This protein binds this small molecule.
Small molecule (SMILES): CC[C@H](C)[C@H](NC(=O)[C@H](CO)NC(=O)[C@H](CCCN=C(N)N)NC(=O)[C@@H](NC(=O)[C@@H]1CCCN1C(=O)[C@@H]1CCCN1C(=O)[C@H](C)N)C(C)C)C(=O)N[C@H](C=O)Cc1ccc(O)cc1

Sequence of chain 5.X:
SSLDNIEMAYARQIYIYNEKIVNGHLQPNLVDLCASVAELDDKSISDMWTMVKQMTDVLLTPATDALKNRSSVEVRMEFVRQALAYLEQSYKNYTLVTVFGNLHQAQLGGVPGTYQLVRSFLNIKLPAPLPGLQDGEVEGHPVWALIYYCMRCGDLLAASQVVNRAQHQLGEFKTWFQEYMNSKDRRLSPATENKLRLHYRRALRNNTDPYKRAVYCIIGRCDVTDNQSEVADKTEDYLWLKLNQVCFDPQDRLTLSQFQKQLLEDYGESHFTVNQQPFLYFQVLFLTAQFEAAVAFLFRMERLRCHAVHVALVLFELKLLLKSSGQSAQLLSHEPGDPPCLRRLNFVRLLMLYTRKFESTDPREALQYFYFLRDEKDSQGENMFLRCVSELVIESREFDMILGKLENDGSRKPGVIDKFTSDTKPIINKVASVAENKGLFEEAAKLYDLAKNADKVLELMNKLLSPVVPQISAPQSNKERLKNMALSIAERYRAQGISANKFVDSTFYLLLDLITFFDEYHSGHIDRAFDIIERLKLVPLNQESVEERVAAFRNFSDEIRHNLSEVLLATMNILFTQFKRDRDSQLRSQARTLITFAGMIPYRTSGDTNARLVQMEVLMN

Binding-site contacts:
Ligand atom N contacts residue THR235 of chain 5.X at 3.9 Å.
Ligand atom C contacts residue ASN281 of chain 5.X at 3.8 Å.
Ligand atom CA contacts residue ASN227 of chain 5.X at 3.7 Å.
Ligand atom N contacts residue THR235 of chain 5.X at 3.5 Å (h-bond).
Ligand atom CD contacts residue TYR273 of chain 5.X at 3.3 Å (hydrophobic).
Ligand atom CG1 contacts residue VAL280 of chain 5.X at 4.0 Å (hydrophobic).
Ligand atom CG contacts residue LYS234 of chain 5.X at 3.3 Å.
Ligand atom CB contacts residue TYR238 of chain 5.X at 3.6 Å (hydrophobic).
Ligand atom CG2 contacts residue PHE278 of chain 5.X at 3.7 Å (hydrophobic).
Ligand atom CG2 contacts residue HIS277 of chain 5.X at 3.3 Å.
Ligand atom CG2 contacts residue GLU236 of chain 5.X at 3.3 Å.
Ligand atom CG2 contacts residue ASN281 of chain 5.X at 3.6 Å.
Ligand atom O contacts residue HIS277 of chain 5.X at 3.4 Å.
Ligand atom O contacts residue ASN281 of chain 5.X at 2.6 Å (h-bond).
Ligand atom O contacts residue THR235 of chain 5.X at 3.0 Å (h-bond).
Ligand atom C contacts residue ASN227 of chain 5.X at 3.5 Å.
Ligand atom O contacts residue TYR94 of chain 5.X at 2.9 Å.
Ligand atom CG contacts residue HIS277 of chain 5.X at 3.8 Å.
Ligand atom CD1 contacts residue TYR94 of chain 5.X at 3.5 Å (hydrophobic).
Ligand atom C contacts residue THR235 of chain 5.X at 3.6 Å.
Ligand atom CB contacts residue HIS277 of chain 5.X at 3.7 Å.
Ligand atom CG contacts residue TYR273 of chain 5.X at 3.6 Å (hydrophobic).
Ligand atom N contacts residue TYR273 of chain 5.X at 3.9 Å.
Ligand atom C contacts residue TYR94 of chain 5.X at 4.0 Å (hydrophobic).
Ligand atom CD contacts residue HIS277 of chain 5.X at 3.9 Å.
Ligand atom O contacts residue LEU286 of chain 5.X at 3.2 Å.
Ligand atom C contacts residue LEU286 of chain 5.X at 3.8 Å (hydrophobic).
Ligand atom CG contacts residue ASP233 of chain 5.X at 3.0 Å.
Ligand atom CB contacts residue LEU286 of chain 5.X at 3.9 Å (hydrophobic).
Ligand atom O contacts residue THR235 of chain 5.X at 3.1 Å (h-bond).
Ligand atom CA contacts residue THR235 of chain 5.X at 3.6 Å.
Ligand atom C contacts residue THR235 of chain 5.X at 3.6 Å.
Ligand atom N contacts residue ASN227 of chain 5.X at 3.0 Å (h-bond).
Ligand atom CD1 contacts residue TYR91 of chain 5.X at 3.9 Å (hydrophobic).
Ligand atom CG1 contacts residue TYR94 of chain 5.X at 3.8 Å (hydrophobic).
Ligand atom CB contacts residue ASP233 of chain 5.X at 3.0 Å.
Ligand atom O contacts residue ASN227 of chain 5.X at 3.6 Å.
Ligand atom C contacts residue THR235 of chain 5.X at 3.6 Å.
Ligand atom O contacts residue LYS234 of chain 5.X at 3.6 Å.
Ligand atom CG2 contacts residue LEU286 of chain 5.X at 3.7 Å (hydrophobic).